Binding-site contacts:
Ligand atom C4 contacts residue ASN361 of chain 1.D at 4.3 Å.
Ligand atom C7 contacts residue NAG1 of chain 1.DB at 4.1 Å.
Ligand atom C3 contacts residue ASN361 of chain 1.D at 3.8 Å.
Ligand atom N2 contacts residue ASN361 of chain 1.D at 2.7 Å (h-bond).
Ligand atom C8 contacts residue NAG1 of chain 1.DB at 3.8 Å.
Ligand atom O5 contacts residue ASN361 of chain 1.D at 2.5 Å (h-bond).
Ligand atom C7 contacts residue ASN361 of chain 1.D at 3.2 Å.
Ligand atom O6 contacts residue ASN361 of chain 1.D at 4.0 Å.
Ligand atom C8 contacts residue NAG2 of chain 1.DB at 4.4 Å.
Ligand atom O7 contacts residue NAG1 of chain 1.DB at 3.4 Å (h-bond).
Ligand atom C8 contacts residue ASN361 of chain 1.D at 4.2 Å.
Ligand atom C1 contacts residue ASN361 of chain 1.D at 1.5 Å.
Ligand atom C5 contacts residue ASN361 of chain 1.D at 3.7 Å.
Ligand atom C2 contacts residue ASN361 of chain 1.D at 2.5 Å.
Ligand atom O7 contacts residue ASN361 of chain 1.D at 3.7 Å.

A protein and the small-molecule ligand that binds it are described below.
Small molecule (SMILES): CC(=O)N[C@H]1[C@H](O[C@H]2[C@H](O)[C@@H](NC(C)=O)CO[C@@H]2CO)O[C@H](CO)[C@@H](O)[C@@H]1O

Sequence of chain 1.D:
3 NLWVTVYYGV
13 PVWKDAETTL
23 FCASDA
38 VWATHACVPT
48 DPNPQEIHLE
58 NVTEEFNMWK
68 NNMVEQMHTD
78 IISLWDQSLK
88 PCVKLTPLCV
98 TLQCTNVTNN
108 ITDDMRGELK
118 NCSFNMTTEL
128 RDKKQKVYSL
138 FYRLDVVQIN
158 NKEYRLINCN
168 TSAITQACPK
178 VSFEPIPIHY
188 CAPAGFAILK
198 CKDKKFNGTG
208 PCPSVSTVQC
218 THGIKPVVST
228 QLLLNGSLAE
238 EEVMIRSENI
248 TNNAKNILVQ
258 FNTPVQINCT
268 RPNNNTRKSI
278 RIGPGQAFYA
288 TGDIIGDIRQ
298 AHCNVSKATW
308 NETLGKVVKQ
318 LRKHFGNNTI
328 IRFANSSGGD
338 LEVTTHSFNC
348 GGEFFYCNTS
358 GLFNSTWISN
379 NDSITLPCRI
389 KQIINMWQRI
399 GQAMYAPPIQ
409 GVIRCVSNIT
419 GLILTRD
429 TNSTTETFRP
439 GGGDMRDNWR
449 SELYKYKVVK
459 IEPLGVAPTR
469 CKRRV